Sequence of chain 1.B:
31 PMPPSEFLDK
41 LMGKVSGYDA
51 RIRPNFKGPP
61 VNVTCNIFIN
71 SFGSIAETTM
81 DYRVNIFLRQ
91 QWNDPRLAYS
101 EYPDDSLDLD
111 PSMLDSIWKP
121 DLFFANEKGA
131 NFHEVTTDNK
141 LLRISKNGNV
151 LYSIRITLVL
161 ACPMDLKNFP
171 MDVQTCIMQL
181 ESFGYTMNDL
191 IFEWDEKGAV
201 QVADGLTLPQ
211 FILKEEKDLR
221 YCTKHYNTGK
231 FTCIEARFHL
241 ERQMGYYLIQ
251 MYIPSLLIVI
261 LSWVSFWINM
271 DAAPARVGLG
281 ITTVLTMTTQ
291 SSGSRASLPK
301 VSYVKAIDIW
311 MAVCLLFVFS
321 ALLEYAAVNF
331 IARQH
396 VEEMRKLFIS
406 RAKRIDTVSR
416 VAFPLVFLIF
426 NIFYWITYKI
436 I

Binding-site contacts:
Ligand atom C8 contacts residue ASN55 of chain 1.B at 3.4 Å.
Ligand atom O6 contacts residue ILE191 of chain 1.B at 4.5 Å.
Ligand atom C7 contacts residue PRO60 of chain 1.B at 3.9 Å (hydrophobic).
Ligand atom C3 contacts residue PRO59 of chain 1.B at 4.3 Å (hydrophobic).
Ligand atom N2 contacts residue ASN62 of chain 1.B at 2.9 Å (h-bond).
Ligand atom C1 contacts residue PRO60 of chain 1.B at 4.1 Å (hydrophobic).
Ligand atom O7 contacts residue ASN62 of chain 1.B at 3.1 Å (h-bond).
Ligand atom C7 contacts residue ASN62 of chain 1.B at 3.2 Å.
Ligand atom C1 contacts residue ASN62 of chain 1.B at 1.4 Å.
Ligand atom C4 contacts residue ASN62 of chain 1.B at 4.3 Å.
Ligand atom O6 contacts residue ASN62 of chain 1.B at 4.2 Å.
Ligand atom C3 contacts residue ASN62 of chain 1.B at 3.8 Å.
Ligand atom C5 contacts residue ASN62 of chain 1.B at 3.6 Å.
Ligand atom C8 contacts residue PRO60 of chain 1.B at 3.7 Å (hydrophobic).
Ligand atom C2 contacts residue PRO60 of chain 1.B at 4.3 Å (hydrophobic).
Ligand atom O3 contacts residue PRO59 of chain 1.B at 4.1 Å.
Ligand atom C2 contacts residue ASN62 of chain 1.B at 2.5 Å.
Ligand atom C8 contacts residue ASN62 of chain 1.B at 4.3 Å.
Ligand atom N2 contacts residue PRO60 of chain 1.B at 3.5 Å (h-bond).
Ligand atom C8 contacts residue PRO59 of chain 1.B at 4.0 Å (hydrophobic).
Ligand atom O5 contacts residue ASN62 of chain 1.B at 2.4 Å (h-bond).
Ligand atom N2 contacts residue PRO59 of chain 1.B at 3.9 Å.

The small molecule below binds the protein below.
Small molecule (SMILES): CC(=O)N[C@H]1[C@H](O[C@H]2[C@H](O)[C@@H](NC(C)=O)CO[C@@H]2CO)O[C@H](CO)[C@@H](O[C@@H]2O[C@H](CO)[C@@H](O)[C@H](O)[C@@H]2O)[C@@H]1O